Sequence of chain 1.A:
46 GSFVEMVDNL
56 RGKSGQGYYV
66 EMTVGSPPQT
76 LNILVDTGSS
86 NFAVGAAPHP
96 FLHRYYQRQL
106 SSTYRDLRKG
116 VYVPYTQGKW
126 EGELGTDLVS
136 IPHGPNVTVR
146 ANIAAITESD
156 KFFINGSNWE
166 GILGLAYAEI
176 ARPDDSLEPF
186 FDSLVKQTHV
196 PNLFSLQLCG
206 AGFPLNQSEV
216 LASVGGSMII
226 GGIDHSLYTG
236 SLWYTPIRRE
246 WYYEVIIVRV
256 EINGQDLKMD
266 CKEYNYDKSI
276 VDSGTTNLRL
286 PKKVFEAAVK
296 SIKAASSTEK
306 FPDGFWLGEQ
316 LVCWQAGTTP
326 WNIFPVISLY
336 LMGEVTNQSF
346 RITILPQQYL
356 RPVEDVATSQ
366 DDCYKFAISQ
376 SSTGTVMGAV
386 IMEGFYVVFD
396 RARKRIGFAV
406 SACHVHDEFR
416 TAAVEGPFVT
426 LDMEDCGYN

Binding-site contacts:
Ligand atom C16 contacts residue GLN61 of chain 1.A at 3.5 Å.
Ligand atom O12 contacts residue TRP164 of chain 1.A at 3.4 Å.
Ligand atom C21 contacts residue TYR120 of chain 1.A at 3.5 Å (hydrophobic).
Ligand atom N24 contacts residue GLY279 of chain 1.A at 3.9 Å.
Ligand atom CL1 contacts residue SER59 of chain 1.A at 3.8 Å.
Ligand atom C15 contacts residue GLN61 of chain 1.A at 3.6 Å.
Ligand atom N10 contacts residue GLY279 of chain 1.A at 3.1 Å (h-bond).
Ligand atom CL1 contacts residue GLY279 of chain 1.A at 3.6 Å.
Ligand atom C16 contacts residue GLY60 of chain 1.A at 3.8 Å.
Ligand atom C16 contacts residue THR281 of chain 1.A at 3.4 Å.
Ligand atom N24 contacts residue GLY83 of chain 1.A at 3.4 Å (h-bond).
Ligand atom C20 contacts residue TYR120 of chain 1.A at 4.0 Å (hydrophobic).
Ligand atom C18 contacts residue GLY279 of chain 1.A at 3.0 Å.
Ligand atom C16 contacts residue GLY62 of chain 1.A at 3.4 Å.
Ligand atom S1 contacts residue THR280 of chain 1.A at 4.0 Å.
Ligand atom CL1 contacts residue GLY62 of chain 1.A at 3.6 Å.
Ligand atom C9 contacts residue ASP81 of chain 1.A at 3.7 Å.
Ligand atom C17 contacts residue THR281 of chain 1.A at 3.9 Å.
Ligand atom C17 contacts residue GLY62 of chain 1.A at 3.8 Å.
Ligand atom CL1 contacts residue THR281 of chain 1.A at 4.0 Å.
Ligand atom C6 contacts residue GLY279 of chain 1.A at 3.6 Å.
Ligand atom C16 contacts residue SER59 of chain 1.A at 3.6 Å.
Ligand atom C8 contacts residue LEU79 of chain 1.A at 3.8 Å (hydrophobic).
Ligand atom C2 contacts residue GLY83 of chain 1.A at 3.9 Å.
Ligand atom C17 contacts residue GLY279 of chain 1.A at 3.7 Å.
Ligand atom C2 contacts residue ASP81 of chain 1.A at 3.5 Å.
Ligand atom N3 contacts residue ASP81 of chain 1.A at 2.8 Å (salt-bridge).
Ligand atom C7 contacts residue TYR120 of chain 1.A at 3.8 Å (hydrophobic).
Ligand atom N24 contacts residue ASP277 of chain 1.A at 2.9 Å (salt-bridge).
Ligand atom N24 contacts residue ASP81 of chain 1.A at 2.8 Å (salt-bridge).
Ligand atom C13 contacts residue GLY279 of chain 1.A at 3.8 Å.
Ligand atom C8 contacts residue ASP81 of chain 1.A at 4.0 Å.
Ligand atom C14 contacts residue ILE159 of chain 1.A at 3.7 Å (hydrophobic).
Ligand atom C7 contacts residue GLY279 of chain 1.A at 3.9 Å.
Ligand atom CL1 contacts residue SER278 of chain 1.A at 3.5 Å.
Ligand atom C5 contacts residue TYR120 of chain 1.A at 3.7 Å (hydrophobic).
Ligand atom CL1 contacts residue THR280 of chain 1.A at 3.8 Å.
Ligand atom C15 contacts residue GLY60 of chain 1.A at 3.5 Å.
Ligand atom S1 contacts residue ASP277 of chain 1.A at 4.0 Å.
Ligand atom C4 contacts residue ASP81 of chain 1.A at 3.8 Å.

A protein and the small-molecule ligand that binds it are described below.
Small molecule (SMILES): NC1=N[C@]23CC[C@H](NC(=O)c4cccc(Cl)c4)C[C@@H]2[C@@H](COC3)S1